Sequence of chain 1.B:
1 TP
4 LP

This protein binds this small molecule.
Small molecule (SMILES): c1ccc(C(c2ccccc2)[C@@H]2CCCN2)cc1

Sequence of chain 1.A:
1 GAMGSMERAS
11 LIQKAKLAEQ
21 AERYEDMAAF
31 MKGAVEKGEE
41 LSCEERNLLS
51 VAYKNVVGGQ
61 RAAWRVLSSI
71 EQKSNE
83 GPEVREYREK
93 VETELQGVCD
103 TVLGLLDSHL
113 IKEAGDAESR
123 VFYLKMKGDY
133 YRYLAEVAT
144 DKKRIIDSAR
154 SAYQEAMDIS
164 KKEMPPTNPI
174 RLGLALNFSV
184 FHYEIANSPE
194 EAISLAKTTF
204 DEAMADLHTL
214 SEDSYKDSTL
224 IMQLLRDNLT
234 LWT

Binding-site contacts:
Ligand atom C37 contacts residue SER50 of chain 1.A at 3.7 Å.
Ligand atom C45 contacts residue PHE124 of chain 1.A at 3.4 Å (hydrophobic).
Ligand atom C46 contacts residue DAL6 of chain 1.B at 4.0 Å.
Ligand atom C43 contacts residue ILE173 of chain 1.A at 3.7 Å (hydrophobic).
Ligand atom C41 contacts residue ILE173 of chain 1.A at 4.1 Å (hydrophobic).
Ligand atom C51 contacts residue ILE173 of chain 1.A at 3.9 Å (hydrophobic).
Ligand atom C37 contacts residue PHE124 of chain 1.A at 3.9 Å (hydrophobic).
Ligand atom C50 contacts residue PRO172 of chain 1.A at 3.9 Å (hydrophobic).
Ligand atom C40 contacts residue LYS127 of chain 1.A at 3.9 Å.
Ligand atom C40 contacts residue LEU4 of chain 1.B at 3.7 Å (hydrophobic).
Ligand atom C45 contacts residue LYS127 of chain 1.A at 3.7 Å.
Ligand atom C37 contacts residue ASN47 of chain 1.A at 3.5 Å.
Ligand atom C47 contacts residue DAL6 of chain 1.B at 3.9 Å.
Ligand atom C48 contacts residue LEU4 of chain 1.B at 4.2 Å (hydrophobic).
Ligand atom C36 contacts residue DAL6 of chain 1.B at 3.8 Å.
Ligand atom C49 contacts residue ILE224 of chain 1.A at 3.9 Å (hydrophobic).
Ligand atom C46 contacts residue LEU4 of chain 1.B at 3.6 Å (hydrophobic).
Ligand atom C36 contacts residue ASN47 of chain 1.A at 3.7 Å.
Ligand atom N10 contacts residue SER50 of chain 1.A at 3.5 Å (h-bond).
Ligand atom N10 contacts residue DAL6 of chain 1.B at 1.4 Å.
Ligand atom C43 contacts residue LYS127 of chain 1.A at 3.4 Å.
Ligand atom C45 contacts residue SER50 of chain 1.A at 4.2 Å.
Ligand atom N10 contacts residue PRO5 of chain 1.B at 3.9 Å.
Ligand atom C44 contacts residue PHE124 of chain 1.A at 3.3 Å (hydrophobic).
Ligand atom C39 contacts residue LEU4 of chain 1.B at 3.4 Å (hydrophobic).
Ligand atom C41 contacts residue LYS127 of chain 1.A at 3.8 Å.
Ligand atom C48 contacts residue ILE224 of chain 1.A at 4.1 Å (hydrophobic).
Ligand atom C42 contacts residue LYS127 of chain 1.A at 3.7 Å.
Ligand atom C43 contacts residue PHE124 of chain 1.A at 3.8 Å (hydrophobic).
Ligand atom C47 contacts residue LEU4 of chain 1.B at 3.6 Å (hydrophobic).
Ligand atom C47 contacts residue PRO5 of chain 1.B at 3.6 Å (hydrophobic).
Ligand atom C44 contacts residue LYS127 of chain 1.A at 3.6 Å.
Ligand atom C38 contacts residue DAL6 of chain 1.B at 2.7 Å.
Ligand atom C42 contacts residue ILE173 of chain 1.A at 3.6 Å (hydrophobic).
Ligand atom C39 contacts residue DAL6 of chain 1.B at 3.2 Å.
Ligand atom C35 contacts residue VAL51 of chain 1.A at 3.9 Å (hydrophobic).
Ligand atom C38 contacts residue SER50 of chain 1.A at 3.3 Å.
Ligand atom C37 contacts residue DAL6 of chain 1.B at 3.8 Å.
Ligand atom C41 contacts residue LEU4 of chain 1.B at 3.3 Å (hydrophobic).
Ligand atom C35 contacts residue DAL6 of chain 1.B at 2.6 Å.